Binding-site contacts:
Ligand atom O3' contacts residue TYR56 of chain 2.A at 2.6 Å (h-bond).
Ligand atom C5B contacts residue TRP43 of chain 2.A at 3.9 Å (hydrophobic).
Ligand atom C3' contacts residue GLU180 of chain 2.A at 3.4 Å.
Ligand atom C5' contacts residue GLU38 of chain 2.A at 3.5 Å.
Ligand atom C5 contacts residue TYR127 of chain 2.A at 3.9 Å (hydrophobic).
Ligand atom BR contacts residue TYR87 of chain 2.A at 3.2 Å.
Ligand atom O4 contacts residue MET83 of chain 2.A at 3.9 Å.
Ligand atom O3' contacts residue HIS13 of chain 2.A at 3.6 Å.
Ligand atom C5' contacts residue ARG177 of chain 2.A at 3.2 Å.
Ligand atom N3 contacts residue GLN80 of chain 2.A at 3.0 Å (h-bond).
Ligand atom O2 contacts residue ILE55 of chain 2.A at 3.9 Å.
Ligand atom C2 contacts residue GLN80 of chain 2.A at 3.8 Å.
Ligand atom O2 contacts residue GLN80 of chain 2.A at 3.7 Å.
Ligand atom O4 contacts residue ALA123 of chain 2.A at 3.3 Å.
Ligand atom C4' contacts residue ILE52 of chain 2.A at 3.5 Å (hydrophobic).
Ligand atom C5 contacts residue MET83 of chain 2.A at 3.8 Å (hydrophobic).
Ligand atom O2 contacts residue TYR127 of chain 2.A at 3.4 Å.
Ligand atom O5' contacts residue ARG118 of chain 2.A at 3.2 Å (salt-bridge).
Ligand atom C2' contacts residue HIS13 of chain 2.A at 3.5 Å.
Ligand atom O4' contacts residue ILE52 of chain 2.A at 3.5 Å.
Ligand atom C3' contacts residue HIS13 of chain 2.A at 3.5 Å.
Ligand atom C4' contacts residue ARG177 of chain 2.A at 3.3 Å.
Ligand atom C4' contacts residue GLU180 of chain 2.A at 3.7 Å.
Ligand atom O4 contacts residue TYR127 of chain 2.A at 3.5 Å.
Ligand atom C5B contacts residue ALA123 of chain 2.A at 3.6 Å (hydrophobic).
Ligand atom O3' contacts residue GLU180 of chain 2.A at 2.9 Å (salt-bridge).
Ligand atom C2 contacts residue TYR127 of chain 2.A at 3.4 Å (hydrophobic).
Ligand atom C4 contacts residue TYR127 of chain 2.A at 3.5 Å (hydrophobic).
Ligand atom N3 contacts residue MET83 of chain 2.A at 3.8 Å.
Ligand atom O4 contacts residue GLN80 of chain 2.A at 2.7 Å (h-bond).
Ligand atom N1 contacts residue MET83 of chain 2.A at 3.7 Å.
Ligand atom C3' contacts residue TYR56 of chain 2.A at 3.7 Å (hydrophobic).
Ligand atom C6 contacts residue MET83 of chain 2.A at 3.8 Å (hydrophobic).
Ligand atom N1 contacts residue TYR127 of chain 2.A at 3.6 Å.
Ligand atom C2' contacts residue TYR56 of chain 2.A at 3.9 Å (hydrophobic).
Ligand atom C2 contacts residue MET83 of chain 2.A at 3.8 Å (hydrophobic).
Ligand atom N3 contacts residue TYR127 of chain 2.A at 3.5 Å.
Ligand atom O5' contacts residue GLU38 of chain 2.A at 2.9 Å (salt-bridge).
Ligand atom C2' contacts residue TYR127 of chain 2.A at 3.5 Å (hydrophobic).
Ligand atom C4 contacts residue GLN80 of chain 2.A at 3.6 Å.

This small molecule binds to this protein.
Small molecule (SMILES): O=c1[nH]c(=O)n([C@H]2C[C@H](O)[C@@H](CO)O2)cc1/C=C/Br

Sequence of chain 2.A:
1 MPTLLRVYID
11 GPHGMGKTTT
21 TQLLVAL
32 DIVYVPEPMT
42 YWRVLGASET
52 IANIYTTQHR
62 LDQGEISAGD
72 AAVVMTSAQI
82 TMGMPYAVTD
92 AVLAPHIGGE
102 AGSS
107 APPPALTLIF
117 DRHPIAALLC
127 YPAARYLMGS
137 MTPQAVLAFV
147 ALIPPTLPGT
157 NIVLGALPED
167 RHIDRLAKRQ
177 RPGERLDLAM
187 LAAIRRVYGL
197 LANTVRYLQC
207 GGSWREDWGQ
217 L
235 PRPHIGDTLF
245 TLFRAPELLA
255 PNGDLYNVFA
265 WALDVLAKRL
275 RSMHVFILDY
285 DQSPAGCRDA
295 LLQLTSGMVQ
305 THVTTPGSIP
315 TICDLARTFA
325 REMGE